The protein below binds the small molecule below.
Small molecule (SMILES): COc1ccc2c(n1)CCN(C(C)=O)[C@H]2C(=O)Nc1ccc(OCc2ccccc2OC)cc1

Sequence of chain 1.A:
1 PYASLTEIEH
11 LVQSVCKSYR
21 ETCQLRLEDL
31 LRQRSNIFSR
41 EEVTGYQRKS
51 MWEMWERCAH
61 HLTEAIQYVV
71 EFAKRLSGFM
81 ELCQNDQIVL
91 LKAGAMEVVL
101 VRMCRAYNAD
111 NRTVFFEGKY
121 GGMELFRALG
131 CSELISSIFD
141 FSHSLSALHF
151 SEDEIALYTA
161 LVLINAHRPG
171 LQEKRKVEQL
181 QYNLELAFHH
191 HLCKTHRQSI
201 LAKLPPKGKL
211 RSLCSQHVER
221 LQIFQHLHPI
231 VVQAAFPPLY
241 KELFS

Binding-site contacts:
Ligand atom C3 contacts residue ALA106 of chain 1.A at 3.8 Å (hydrophobic).
Ligand atom C24 contacts residue TRP55 of chain 1.A at 3.7 Å (hydrophobic).
Ligand atom C1 contacts residue ILE138 of chain 1.A at 3.5 Å (hydrophobic).
Ligand atom C13 contacts residue PHE116 of chain 1.A at 3.4 Å (hydrophobic).
Ligand atom C6 contacts residue PHE116 of chain 1.A at 3.6 Å (hydrophobic).
Ligand atom C10 contacts residue MET103 of chain 1.A at 3.8 Å (hydrophobic).
Ligand atom C8 contacts residue PHE126 of chain 1.A at 3.5 Å (hydrophobic).
Ligand atom C25 contacts residue VAL99 of chain 1.A at 3.3 Å (hydrophobic).
Ligand atom C18 contacts residue PHE115 of chain 1.A at 3.7 Å (hydrophobic).
Ligand atom N3 contacts residue PHE116 of chain 1.A at 3.5 Å.
Ligand atom O1 contacts residue HIS61 of chain 1.A at 3.2 Å.
Ligand atom C20 contacts residue GLN24 of chain 1.A at 3.4 Å.
Ligand atom C25 contacts residue MET103 of chain 1.A at 3.8 Å (hydrophobic).
Ligand atom C2 contacts residue HIS217 of chain 1.A at 3.5 Å.
Ligand atom N3 contacts residue PHE115 of chain 1.A at 3.1 Å (h-bond).
Ligand atom N1 contacts residue LEU25 of chain 1.A at 3.8 Å.
Ligand atom C16 contacts residue LEU25 of chain 1.A at 3.8 Å (hydrophobic).
Ligand atom O2 contacts residue GLU117 of chain 1.A at 2.7 Å (salt-bridge).
Ligand atom C10 contacts residue ALA106 of chain 1.A at 3.7 Å (hydrophobic).
Ligand atom O5 contacts residue MET103 of chain 1.A at 3.6 Å.
Ligand atom O2 contacts residue PHE116 of chain 1.A at 3.4 Å.
Ligand atom O5 contacts residue ARG102 of chain 1.A at 3.8 Å.
Ligand atom C7 contacts residue LEU62 of chain 1.A at 3.6 Å (hydrophobic).
Ligand atom C4 contacts residue ILE138 of chain 1.A at 3.6 Å (hydrophobic).
Ligand atom O3 contacts residue LEU129 of chain 1.A at 3.5 Å.
Ligand atom O3 contacts residue CYS58 of chain 1.A at 3.6 Å.
Ligand atom C3 contacts residue PHE115 of chain 1.A at 3.6 Å (hydrophobic).
Ligand atom C26 contacts residue ILE135 of chain 1.A at 3.7 Å (hydrophobic).
Ligand atom C2 contacts residue LEU62 of chain 1.A at 3.5 Å (hydrophobic).
Ligand atom C2 contacts residue MET96 of chain 1.A at 3.8 Å (hydrophobic).
Ligand atom C22 contacts residue PHE115 of chain 1.A at 3.3 Å (hydrophobic).
Ligand atom C4 contacts residue LEU62 of chain 1.A at 3.9 Å (hydrophobic).
Ligand atom O4 contacts residue ILE135 of chain 1.A at 3.9 Å.
Ligand atom C1 contacts residue LEU62 of chain 1.A at 3.6 Å (hydrophobic).
Ligand atom C14 contacts residue PHE126 of chain 1.A at 3.8 Å (hydrophobic).
Ligand atom C24 contacts residue CYS58 of chain 1.A at 3.6 Å (hydrophobic).
Ligand atom C7 contacts residue HIS217 of chain 1.A at 3.5 Å.
Ligand atom C19 contacts residue GLU117 of chain 1.A at 3.6 Å.
Ligand atom C25 contacts residue ARG102 of chain 1.A at 3.8 Å.
Ligand atom C1 contacts residue MET96 of chain 1.A at 3.7 Å (hydrophobic).